Binding-site contacts:
Ligand atom P contacts residue TYR271 of chain 24.A at 4.5 Å.
Ligand atom C5' contacts residue ASN491 of chain 24.A at 4.0 Å.
Ligand atom OP1 contacts residue PHE272 of chain 24.A at 3.4 Å.
Ligand atom P contacts residue PHE272 of chain 24.A at 4.3 Å.
Ligand atom O5' contacts residue ASN491 of chain 24.A at 3.5 Å (h-bond).
Ligand atom P contacts residue ASP273 of chain 24.A at 2.8 Å.
Ligand atom OP1 contacts residue TYR271 of chain 24.A at 3.1 Å (h-bond).
Ligand atom OP1 contacts residue ASP273 of chain 24.A at 3.3 Å.
Ligand atom P contacts residue ASN491 of chain 24.A at 3.0 Å.
Ligand atom OP2 contacts residue ASP273 of chain 24.A at 2.4 Å.
Ligand atom O5' contacts residue ASP273 of chain 24.A at 4.1 Å.
Ligand atom OP1 contacts residue ASN491 of chain 24.A at 3.6 Å.
Ligand atom C5' contacts residue ASP273 of chain 24.A at 3.8 Å.
Ligand atom OP2 contacts residue ASN491 of chain 24.A at 1.7 Å (h-bond).

This protein binds this small molecule.
Small molecule (SMILES): Nc1ncnc2c1ncn2[C@H]1C[C@H](O)[C@@H](COP(=O)(O)O)O1

Sequence of chain 24.A:
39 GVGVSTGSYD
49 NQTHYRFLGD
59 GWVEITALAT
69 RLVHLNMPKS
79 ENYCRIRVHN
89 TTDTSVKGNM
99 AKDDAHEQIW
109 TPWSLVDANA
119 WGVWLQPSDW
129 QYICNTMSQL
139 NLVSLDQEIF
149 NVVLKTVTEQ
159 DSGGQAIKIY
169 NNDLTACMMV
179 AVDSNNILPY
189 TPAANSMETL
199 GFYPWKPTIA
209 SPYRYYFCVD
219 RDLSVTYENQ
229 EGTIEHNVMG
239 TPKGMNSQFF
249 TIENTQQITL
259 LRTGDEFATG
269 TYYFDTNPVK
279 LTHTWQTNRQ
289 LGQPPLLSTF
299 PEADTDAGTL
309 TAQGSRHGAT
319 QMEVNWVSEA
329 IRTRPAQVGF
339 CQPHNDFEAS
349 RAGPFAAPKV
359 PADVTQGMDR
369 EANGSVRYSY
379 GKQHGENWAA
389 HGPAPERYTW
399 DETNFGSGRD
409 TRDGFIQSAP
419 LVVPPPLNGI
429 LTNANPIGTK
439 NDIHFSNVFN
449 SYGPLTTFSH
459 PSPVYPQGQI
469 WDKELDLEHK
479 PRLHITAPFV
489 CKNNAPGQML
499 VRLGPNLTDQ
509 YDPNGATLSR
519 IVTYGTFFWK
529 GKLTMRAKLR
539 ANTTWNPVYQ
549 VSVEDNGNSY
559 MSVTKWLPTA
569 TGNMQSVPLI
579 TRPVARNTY